Sequence of chain 1.B:
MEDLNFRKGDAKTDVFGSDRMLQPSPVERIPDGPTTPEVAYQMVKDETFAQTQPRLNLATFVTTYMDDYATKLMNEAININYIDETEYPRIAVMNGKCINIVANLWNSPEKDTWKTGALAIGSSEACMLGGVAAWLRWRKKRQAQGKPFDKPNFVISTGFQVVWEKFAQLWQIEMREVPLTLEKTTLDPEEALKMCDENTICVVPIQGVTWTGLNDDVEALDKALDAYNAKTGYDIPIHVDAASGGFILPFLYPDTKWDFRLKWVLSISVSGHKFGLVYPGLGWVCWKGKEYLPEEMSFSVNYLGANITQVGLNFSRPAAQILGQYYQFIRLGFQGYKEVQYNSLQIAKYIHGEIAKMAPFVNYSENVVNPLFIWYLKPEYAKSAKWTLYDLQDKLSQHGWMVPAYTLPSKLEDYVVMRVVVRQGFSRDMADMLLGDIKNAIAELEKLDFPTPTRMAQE

Binding-site contacts:
Ligand atom C5 contacts residue PHE315 of chain 1.A at 4.3 Å (hydrophobic).
Ligand atom O3 contacts residue PHE315 of chain 1.A at 4.1 Å.
Ligand atom O4 contacts residue PHE61 of chain 1.B at 3.7 Å.
Ligand atom C1 contacts residue THR60 of chain 1.B at 3.3 Å.
Ligand atom O2 contacts residue THR60 of chain 1.B at 2.6 Å (h-bond).
Ligand atom C2 contacts residue PHE315 of chain 1.A at 4.1 Å (hydrophobic).
Ligand atom O4 contacts residue ARG419 of chain 1.B at 4.4 Å.
Ligand atom O1 contacts residue THR60 of chain 1.B at 3.3 Å (h-bond).
Ligand atom C1 contacts residue PHE61 of chain 1.B at 3.7 Å (hydrophobic).
Ligand atom O1 contacts residue PHE61 of chain 1.B at 2.7 Å (h-bond).
Ligand atom C5 contacts residue GLN161 of chain 1.B at 3.5 Å.
Ligand atom O1 contacts residue LYS274 of chain 1.B at 4.1 Å.
Ligand atom C1 contacts residue ASN81 of chain 1.A at 3.6 Å.
Ligand atom O1 contacts residue ASN81 of chain 1.A at 4.4 Å.
Ligand atom C3 contacts residue SER316 of chain 1.A at 3.8 Å.
Ligand atom C4 contacts residue PHE315 of chain 1.A at 3.9 Å (hydrophobic).
Ligand atom C2 contacts residue ASN81 of chain 1.A at 4.1 Å.
Ligand atom O1 contacts residue VAL62 of chain 1.B at 3.6 Å.
Ligand atom O2 contacts residue VAL62 of chain 1.B at 3.9 Å.
Ligand atom O4 contacts residue THR210 of chain 1.B at 4.0 Å.
Ligand atom C3 contacts residue GLN161 of chain 1.B at 4.4 Å.
Ligand atom C1 contacts residue VAL62 of chain 1.B at 3.8 Å (hydrophobic).
Ligand atom O2 contacts residue SER316 of chain 1.A at 4.2 Å.
Ligand atom C2 contacts residue ILE83 of chain 1.A at 4.1 Å (hydrophobic).
Ligand atom C4 contacts residue PLP1 of chain 1.K at 3.8 Å.
Ligand atom C4 contacts residue LYS274 of chain 1.B at 3.9 Å.
Ligand atom C2 contacts residue SER316 of chain 1.A at 3.5 Å.
Ligand atom C2 contacts residue ASP84 of chain 1.A at 3.8 Å.
Ligand atom O2 contacts residue PHE61 of chain 1.B at 4.0 Å.
Ligand atom C5 contacts residue THR210 of chain 1.B at 4.1 Å.
Ligand atom C3 contacts residue LYS274 of chain 1.B at 3.6 Å.
Ligand atom O2 contacts residue ASP84 of chain 1.A at 2.6 Å (salt-bridge).
Ligand atom C3 contacts residue PHE315 of chain 1.A at 4.4 Å (hydrophobic).
Ligand atom O3 contacts residue THR210 of chain 1.B at 4.4 Å.
Ligand atom C1 contacts residue ASP84 of chain 1.A at 3.5 Å.
Ligand atom C4 contacts residue GLN161 of chain 1.B at 3.1 Å.
Ligand atom C3 contacts residue PLP1 of chain 1.K at 3.8 Å.
Ligand atom O2 contacts residue ASN81 of chain 1.A at 3.0 Å (h-bond).
Ligand atom C1 contacts residue SER316 of chain 1.A at 3.8 Å.
Ligand atom O3 contacts residue GLN161 of chain 1.B at 3.0 Å (h-bond).

This small molecule binds to this protein.
Small molecule (SMILES): O=C(O)CCCC(=O)O

Sequence of chain 1.A:
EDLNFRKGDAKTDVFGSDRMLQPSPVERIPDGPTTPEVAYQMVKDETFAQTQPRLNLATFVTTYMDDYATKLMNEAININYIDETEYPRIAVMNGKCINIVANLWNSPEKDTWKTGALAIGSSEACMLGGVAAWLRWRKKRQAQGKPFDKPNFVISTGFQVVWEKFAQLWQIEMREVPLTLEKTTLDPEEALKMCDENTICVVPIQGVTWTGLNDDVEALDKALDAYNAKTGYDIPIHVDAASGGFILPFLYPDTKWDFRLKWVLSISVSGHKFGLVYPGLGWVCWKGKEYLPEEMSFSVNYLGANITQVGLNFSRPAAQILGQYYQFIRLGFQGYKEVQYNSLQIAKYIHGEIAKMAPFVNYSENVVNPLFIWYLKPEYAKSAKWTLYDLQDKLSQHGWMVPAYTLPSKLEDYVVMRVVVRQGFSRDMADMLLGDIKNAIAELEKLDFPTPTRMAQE